Binding-site contacts:
Ligand atom N8 contacts residue PHE34 of chain 1.A at 3.6 Å.
Ligand atom C19 contacts residue NDP1 of chain 1.B at 3.5 Å.
Ligand atom N7 contacts residue THR136 of chain 1.A at 3.6 Å (h-bond).
Ligand atom C10 contacts residue PHE34 of chain 1.A at 3.7 Å (hydrophobic).
Ligand atom N24 contacts residue PHE31 of chain 1.A at 3.6 Å.
Ligand atom C2 contacts residue ALA9 of chain 1.A at 3.6 Å (hydrophobic).
Ligand atom C6 contacts residue GLU30 of chain 1.A at 3.6 Å.
Ligand atom C27 contacts residue PRO61 of chain 1.A at 3.6 Å (hydrophobic).
Ligand atom N8 contacts residue VAL115 of chain 1.A at 3.2 Å (h-bond).
Ligand atom C12 contacts residue PHE34 of chain 1.A at 3.5 Å (hydrophobic).
Ligand atom C19 contacts residue SER59 of chain 1.A at 3.6 Å.
Ligand atom N8 contacts residue NDP1 of chain 1.B at 3.4 Å (h-bond).
Ligand atom O21 contacts residue SER59 of chain 1.A at 3.5 Å (h-bond).
Ligand atom C10 contacts residue GLU30 of chain 1.A at 3.5 Å.
Ligand atom C9 contacts residue GLU30 of chain 1.A at 3.5 Å.
Ligand atom N8 contacts residue ILE7 of chain 1.A at 3.0 Å (h-bond).
Ligand atom C2 contacts residue GLU30 of chain 1.A at 3.6 Å.
Ligand atom C18 contacts residue NDP1 of chain 1.B at 3.7 Å.
Ligand atom C16 contacts residue NDP1 of chain 1.B at 3.5 Å.
Ligand atom C2 contacts residue VAL8 of chain 1.A at 3.6 Å (hydrophobic).
Ligand atom C25 contacts residue ASN64 of chain 1.A at 3.4 Å.
Ligand atom N24 contacts residue ASN64 of chain 1.A at 3.6 Å (h-bond).
Ligand atom N3 contacts residue PHE34 of chain 1.A at 3.5 Å.
Ligand atom N7 contacts residue GLU30 of chain 1.A at 2.8 Å (salt-bridge).
Ligand atom N3 contacts residue ALA9 of chain 1.A at 3.7 Å.
Ligand atom C22 contacts residue PRO61 of chain 1.A at 3.5 Å (hydrophobic).
Ligand atom N3 contacts residue ILE7 of chain 1.A at 3.6 Å.
Ligand atom C4 contacts residue NDP1 of chain 1.B at 3.2 Å.
Ligand atom N8 contacts residue TYR121 of chain 1.A at 3.6 Å.
Ligand atom N7 contacts residue VAL8 of chain 1.A at 3.4 Å (h-bond).
Ligand atom N3 contacts residue VAL8 of chain 1.A at 3.3 Å.
Ligand atom N29 contacts residue ASN64 of chain 1.A at 3.4 Å (h-bond).
Ligand atom N7 contacts residue ALA9 of chain 1.A at 3.6 Å (h-bond).
Ligand atom O17 contacts residue LEU22 of chain 1.A at 3.7 Å.
Ligand atom N1 contacts residue GLU30 of chain 1.A at 2.8 Å (salt-bridge).
Ligand atom N3 contacts residue NDP1 of chain 1.B at 3.6 Å (h-bond).
Ligand atom C5 contacts residue NDP1 of chain 1.B at 3.4 Å.
Ligand atom C10 contacts residue PHE31 of chain 1.A at 3.6 Å (hydrophobic).
Ligand atom C4 contacts residue PHE34 of chain 1.A at 3.5 Å (hydrophobic).
Ligand atom C18 contacts residue SER59 of chain 1.A at 3.2 Å.

Sequence of chain 1.A:
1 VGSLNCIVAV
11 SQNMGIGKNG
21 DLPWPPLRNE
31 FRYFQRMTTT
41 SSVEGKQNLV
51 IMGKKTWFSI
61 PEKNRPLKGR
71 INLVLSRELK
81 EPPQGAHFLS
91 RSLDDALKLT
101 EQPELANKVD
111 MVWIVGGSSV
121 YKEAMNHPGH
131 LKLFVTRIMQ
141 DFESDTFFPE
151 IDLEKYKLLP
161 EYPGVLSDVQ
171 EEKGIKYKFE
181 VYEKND

This small molecule binds to this protein.
Small molecule (SMILES): CCc1nc(N)nc(N)c1OCCCOc1cccc(-c2c(N)nc(N)nc2CC)c1